Sequence of chain 1.A:
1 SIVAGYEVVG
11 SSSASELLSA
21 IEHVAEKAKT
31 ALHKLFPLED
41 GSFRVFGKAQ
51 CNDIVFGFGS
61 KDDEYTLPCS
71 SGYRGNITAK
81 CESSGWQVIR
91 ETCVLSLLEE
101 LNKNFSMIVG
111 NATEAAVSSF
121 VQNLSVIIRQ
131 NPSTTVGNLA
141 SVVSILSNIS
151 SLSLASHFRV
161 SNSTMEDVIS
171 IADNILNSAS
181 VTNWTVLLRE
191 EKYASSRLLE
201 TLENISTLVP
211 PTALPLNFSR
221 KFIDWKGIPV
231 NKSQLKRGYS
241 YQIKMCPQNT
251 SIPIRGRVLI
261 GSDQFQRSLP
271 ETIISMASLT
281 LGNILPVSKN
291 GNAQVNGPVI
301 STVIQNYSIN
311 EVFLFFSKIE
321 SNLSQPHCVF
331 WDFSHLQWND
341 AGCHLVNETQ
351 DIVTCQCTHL

Binding-site contacts:
Ligand atom N2 contacts residue ASN148 of chain 1.A at 3.1 Å (h-bond).
Ligand atom C8 contacts residue ASN102 of chain 1.A at 3.5 Å.
Ligand atom O7 contacts residue ASN102 of chain 1.A at 4.3 Å.
Ligand atom C4 contacts residue ARG197 of chain 1.A at 4.1 Å.
Ligand atom O7 contacts residue SER144 of chain 1.A at 2.5 Å (h-bond).
Ligand atom C1 contacts residue SER147 of chain 1.A at 4.1 Å.
Ligand atom C7 contacts residue ASN102 of chain 1.A at 4.4 Å.
Ligand atom C2 contacts residue SER144 of chain 1.A at 4.1 Å.
Ligand atom O5 contacts residue ASN148 of chain 1.A at 2.3 Å (h-bond).
Ligand atom C6 contacts residue ARG197 of chain 1.A at 3.1 Å.
Ligand atom C7 contacts residue ASN148 of chain 1.A at 3.0 Å.
Ligand atom C8 contacts residue ASN148 of chain 1.A at 3.9 Å.
Ligand atom C5 contacts residue ASN148 of chain 1.A at 3.6 Å.
Ligand atom C1 contacts residue SER144 of chain 1.A at 3.8 Å.
Ligand atom C1 contacts residue ASN148 of chain 1.A at 1.4 Å.
Ligand atom C6 contacts residue SER147 of chain 1.A at 4.5 Å.
Ligand atom C7 contacts residue SER144 of chain 1.A at 3.7 Å.
Ligand atom C4 contacts residue SER144 of chain 1.A at 4.3 Å.
Ligand atom O6 contacts residue ARG197 of chain 1.A at 3.6 Å.
Ligand atom C5 contacts residue SER144 of chain 1.A at 4.3 Å.
Ligand atom O7 contacts residue ASN148 of chain 1.A at 2.8 Å (h-bond).
Ligand atom C5 contacts residue ARG197 of chain 1.A at 3.5 Å.
Ligand atom N2 contacts residue SER144 of chain 1.A at 4.3 Å.
Ligand atom C4 contacts residue ASN148 of chain 1.A at 4.3 Å.
Ligand atom C5 contacts residue SER147 of chain 1.A at 4.0 Å.
Ligand atom C2 contacts residue ASN148 of chain 1.A at 2.6 Å.
Ligand atom O6 contacts residue SER147 of chain 1.A at 3.9 Å.
Ligand atom O4 contacts residue SER144 of chain 1.A at 4.3 Å.
Ligand atom O5 contacts residue SER147 of chain 1.A at 3.7 Å.
Ligand atom O4 contacts residue ARG197 of chain 1.A at 3.5 Å (salt-bridge).
Ligand atom C3 contacts residue SER144 of chain 1.A at 3.6 Å.
Ligand atom C3 contacts residue ASN148 of chain 1.A at 3.8 Å.

A protein and the small-molecule ligand that binds it are described below.
Small molecule (SMILES): CC(=O)N[C@@H]1[C@@H](O)[C@H](O)[C@@H](CO)O[C@H]1O